Sequence of chain 1.A:
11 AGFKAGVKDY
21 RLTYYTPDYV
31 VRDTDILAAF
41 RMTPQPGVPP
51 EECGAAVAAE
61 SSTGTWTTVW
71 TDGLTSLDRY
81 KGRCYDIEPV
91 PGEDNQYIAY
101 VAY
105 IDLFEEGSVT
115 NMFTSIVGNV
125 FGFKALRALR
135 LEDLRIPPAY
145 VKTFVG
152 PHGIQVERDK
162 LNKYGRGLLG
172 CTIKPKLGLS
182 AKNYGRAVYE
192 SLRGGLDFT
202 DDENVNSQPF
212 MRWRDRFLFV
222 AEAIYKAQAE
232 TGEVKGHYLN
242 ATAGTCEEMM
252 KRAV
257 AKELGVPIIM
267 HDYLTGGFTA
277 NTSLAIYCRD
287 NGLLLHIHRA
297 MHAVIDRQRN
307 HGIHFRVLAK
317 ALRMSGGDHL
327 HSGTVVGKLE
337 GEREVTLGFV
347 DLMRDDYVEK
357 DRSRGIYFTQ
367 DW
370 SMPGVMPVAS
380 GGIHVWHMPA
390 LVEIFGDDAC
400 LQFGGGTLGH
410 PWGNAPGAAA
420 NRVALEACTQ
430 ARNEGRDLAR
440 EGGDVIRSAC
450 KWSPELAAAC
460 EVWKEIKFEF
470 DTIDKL

Binding-site contacts:
Ligand atom O6 contacts residue GLU60 of chain 1.A at 3.3 Å (salt-bridge).
Ligand atom O6P contacts residue ARG295 of chain 1.B at 2.8 Å (salt-bridge).
Ligand atom O3 contacts residue GLU204 of chain 1.B at 2.9 Å (salt-bridge).
Ligand atom O5P contacts residue HIS327 of chain 1.B at 2.9 Å (h-bond).
Ligand atom O6 contacts residue LYS334 of chain 1.B at 3.0 Å (salt-bridge).
Ligand atom O5P contacts residue SER379 of chain 1.B at 3.3 Å (h-bond).
Ligand atom O3 contacts residue HIS294 of chain 1.B at 2.9 Å (h-bond).
Ligand atom O2P contacts residue THR65 of chain 1.A at 3.4 Å (h-bond).
Ligand atom C2 contacts residue MG1 of chain 1.X at 2.9 Å.
Ligand atom O2P contacts residue GLY380 of chain 1.B at 3.4 Å.
Ligand atom O4 contacts residue GLY380 of chain 1.B at 3.2 Å (h-bond).
Ligand atom O7 contacts residue MG1 of chain 1.X at 2.2 Å.
Ligand atom C3 contacts residue SER379 of chain 1.B at 3.5 Å.
Ligand atom O1 contacts residue LYS175 of chain 1.B at 3.2 Å (salt-bridge).
Ligand atom O4P contacts residue ARG295 of chain 1.B at 2.7 Å (salt-bridge).
Ligand atom O2 contacts residue KCX201 of chain 1.B at 3.2 Å (h-bond).
Ligand atom O3 contacts residue MG1 of chain 1.X at 2.2 Å.
Ligand atom O7 contacts residue ASP203 of chain 1.B at 3.1 Å (salt-bridge).
Ligand atom O2 contacts residue LYS175 of chain 1.B at 3.1 Å (salt-bridge).
Ligand atom O3 contacts residue KCX201 of chain 1.B at 2.6 Å (h-bond).
Ligand atom O1P contacts residue THR65 of chain 1.A at 2.6 Å (h-bond).
Ligand atom O7 contacts residue LYS177 of chain 1.B at 2.6 Å (salt-bridge).
Ligand atom O2 contacts residue MG1 of chain 1.X at 2.3 Å.
Ligand atom P1 contacts residue THR65 of chain 1.A at 3.4 Å.
Ligand atom O3P contacts residue GLY403 of chain 1.B at 2.9 Å (h-bond).
Ligand atom O2P contacts residue LYS334 of chain 1.B at 2.6 Å (salt-bridge).
Ligand atom O2 contacts residue THR173 of chain 1.B at 3.0 Å (h-bond).
Ligand atom O2P contacts residue TRP66 of chain 1.A at 3.2 Å.
Ligand atom O2P contacts residue GLY381 of chain 1.B at 2.9 Å (h-bond).
Ligand atom O4 contacts residue SER379 of chain 1.B at 2.7 Å (h-bond).
Ligand atom O7 contacts residue LYS175 of chain 1.B at 3.3 Å (salt-bridge).
Ligand atom O1P contacts residue GLY404 of chain 1.B at 2.8 Å (h-bond).
Ligand atom O5 contacts residue LEU335 of chain 1.B at 3.3 Å.
Ligand atom C contacts residue MG1 of chain 1.X at 2.9 Å.
Ligand atom O7 contacts residue ASN123 of chain 1.A at 2.9 Å (h-bond).
Ligand atom C contacts residue LYS175 of chain 1.B at 3.3 Å.
Ligand atom O7 contacts residue GLU204 of chain 1.B at 3.2 Å (salt-bridge).
Ligand atom C3 contacts residue KCX201 of chain 1.B at 3.1 Å.
Ligand atom C3 contacts residue MG1 of chain 1.X at 3.1 Å.
Ligand atom O1P contacts residue LYS175 of chain 1.B at 3.4 Å.

The protein below binds the small molecule below.
Small molecule (SMILES): O=C(O)[C@@](O)(COP(=O)(O)O)[C@H](O)[C@H](O)COP(=O)(O)O

Sequence of chain 1.B:
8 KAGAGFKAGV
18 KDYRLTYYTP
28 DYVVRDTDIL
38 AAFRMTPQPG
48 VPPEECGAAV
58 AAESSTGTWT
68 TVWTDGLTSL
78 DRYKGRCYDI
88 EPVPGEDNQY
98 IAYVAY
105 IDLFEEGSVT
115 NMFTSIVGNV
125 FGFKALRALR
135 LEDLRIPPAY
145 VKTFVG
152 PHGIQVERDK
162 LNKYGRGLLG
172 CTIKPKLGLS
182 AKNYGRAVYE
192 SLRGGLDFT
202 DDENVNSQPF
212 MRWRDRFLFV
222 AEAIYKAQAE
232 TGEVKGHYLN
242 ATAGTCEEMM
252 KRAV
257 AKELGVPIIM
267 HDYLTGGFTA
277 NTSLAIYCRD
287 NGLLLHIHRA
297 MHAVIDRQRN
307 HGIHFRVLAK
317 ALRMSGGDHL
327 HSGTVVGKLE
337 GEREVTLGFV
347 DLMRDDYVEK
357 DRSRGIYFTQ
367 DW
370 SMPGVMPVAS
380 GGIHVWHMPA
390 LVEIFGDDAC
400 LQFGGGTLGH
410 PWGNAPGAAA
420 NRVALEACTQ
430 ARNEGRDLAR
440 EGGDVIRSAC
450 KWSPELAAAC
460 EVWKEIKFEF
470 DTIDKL